Sequence of chain 1.B:
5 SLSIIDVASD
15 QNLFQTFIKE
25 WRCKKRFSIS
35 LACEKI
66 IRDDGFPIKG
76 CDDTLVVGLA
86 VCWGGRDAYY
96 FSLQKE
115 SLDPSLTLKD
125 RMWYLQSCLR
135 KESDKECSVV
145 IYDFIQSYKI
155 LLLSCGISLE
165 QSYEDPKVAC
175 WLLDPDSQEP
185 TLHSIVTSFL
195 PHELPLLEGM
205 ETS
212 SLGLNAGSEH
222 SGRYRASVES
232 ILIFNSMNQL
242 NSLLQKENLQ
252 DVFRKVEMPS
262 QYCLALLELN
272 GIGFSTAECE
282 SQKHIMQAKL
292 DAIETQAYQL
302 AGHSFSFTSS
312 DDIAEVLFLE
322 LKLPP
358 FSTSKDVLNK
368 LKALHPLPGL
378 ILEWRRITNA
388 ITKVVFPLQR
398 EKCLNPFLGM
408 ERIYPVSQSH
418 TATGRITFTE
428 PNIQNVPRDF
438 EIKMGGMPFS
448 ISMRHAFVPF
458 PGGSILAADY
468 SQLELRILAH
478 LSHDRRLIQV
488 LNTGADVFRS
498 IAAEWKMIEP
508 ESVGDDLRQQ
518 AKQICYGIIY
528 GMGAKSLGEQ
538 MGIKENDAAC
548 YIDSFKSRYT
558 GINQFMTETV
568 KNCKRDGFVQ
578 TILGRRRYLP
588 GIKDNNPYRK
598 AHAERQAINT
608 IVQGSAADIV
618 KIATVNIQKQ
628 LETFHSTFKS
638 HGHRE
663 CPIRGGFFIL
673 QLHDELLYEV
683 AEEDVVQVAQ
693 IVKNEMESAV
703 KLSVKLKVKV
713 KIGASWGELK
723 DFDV

Binding-site contacts:
Ligand atom PG contacts residue ARG515 of chain 1.B at 3.7 Å.
Ligand atom O3A contacts residue MG1 of chain 1.V at 3.8 Å.
Ligand atom C5' contacts residue ASP676 of chain 1.B at 3.4 Å.
Ligand atom O2B contacts residue GLN469 of chain 1.B at 3.5 Å (h-bond).
Ligand atom C1' contacts residue GLU471 of chain 1.B at 3.4 Å.
Ligand atom O1G contacts residue LYS519 of chain 1.B at 2.6 Å (salt-bridge).
Ligand atom O2G contacts residue ASP466 of chain 1.B at 3.2 Å (salt-bridge).
Ligand atom PG contacts residue MG1 of chain 1.V at 3.3 Å.
Ligand atom O1G contacts residue ARG515 of chain 1.B at 2.8 Å (salt-bridge).
Ligand atom O2B contacts residue TYR467 of chain 1.B at 3.3 Å (h-bond).
Ligand atom O2B contacts residue ASP676 of chain 1.B at 3.0 Å (salt-bridge).
Ligand atom O2B contacts residue MG1 of chain 1.V at 2.0 Å.
Ligand atom O3B contacts residue MG1 of chain 1.V at 3.5 Å.
Ligand atom PG contacts residue LYS519 of chain 1.B at 3.4 Å.
Ligand atom O1A contacts residue LYS519 of chain 1.B at 2.7 Å (salt-bridge).
Ligand atom O2A contacts residue ASP676 of chain 1.B at 2.8 Å (salt-bridge).
Ligand atom O3G contacts residue ARG515 of chain 1.B at 3.2 Å (salt-bridge).
Ligand atom O2G contacts residue MG1 of chain 1.V at 2.1 Å.
Ligand atom PB contacts residue TYR523 of chain 1.B at 3.8 Å.
Ligand atom PA contacts residue LYS519 of chain 1.B at 3.6 Å.
Ligand atom O6 contacts residue GLN520 of chain 1.B at 3.8 Å.
Ligand atom O4' contacts residue ARG422 of chain 1.B at 3.1 Å (salt-bridge).
Ligand atom N2 contacts residue TYR527 of chain 1.B at 3.5 Å.
Ligand atom O1B contacts residue GLN469 of chain 1.B at 3.7 Å.
Ligand atom C1' contacts residue ARG422 of chain 1.B at 3.7 Å.
Ligand atom O3A contacts residue LYS519 of chain 1.B at 3.4 Å (salt-bridge).
Ligand atom O4' contacts residue GLU471 of chain 1.B at 3.5 Å (salt-bridge).
Ligand atom O3G contacts residue GLN469 of chain 1.B at 3.0 Å (h-bond).
Ligand atom O1B contacts residue TYR523 of chain 1.B at 2.5 Å (h-bond).
Ligand atom O2A contacts residue MG1 of chain 1.V at 2.1 Å.
Ligand atom C3' contacts residue TYR523 of chain 1.B at 3.3 Å (hydrophobic).
Ligand atom O2A contacts residue ASP466 of chain 1.B at 3.6 Å (salt-bridge).
Ligand atom PB contacts residue MG1 of chain 1.V at 3.2 Å.
Ligand atom O3B contacts residue LYS519 of chain 1.B at 2.9 Å (salt-bridge).
Ligand atom PA contacts residue MG1 of chain 1.V at 3.5 Å.
Ligand atom C2' contacts residue GLU471 of chain 1.B at 3.4 Å.
Ligand atom C4' contacts residue GLU471 of chain 1.B at 3.7 Å.
Ligand atom C2' contacts residue TYR523 of chain 1.B at 3.4 Å (hydrophobic).
Ligand atom O3B contacts residue PHE495 of chain 1.B at 3.8 Å.
Ligand atom O1B contacts residue PHE495 of chain 1.B at 3.3 Å.

A protein and the small-molecule ligand that binds it are described below.
Small molecule (SMILES): Nc1nc2c(ncn2[C@H]2CC[C@@H](CO[P](=O)(O)O[P](=O)(O)OP(=O)(O)O)O2)c(=O)[nH]1